Binding-site contacts:
Ligand atom C8 contacts residue THR133 of chain 1.D at 3.6 Å.
Ligand atom O7 contacts residue ASN169 of chain 1.D at 3.3 Å (h-bond).
Ligand atom O7 contacts residue THR133 of chain 1.D at 4.4 Å.
Ligand atom C7 contacts residue THR133 of chain 1.D at 4.5 Å.
Ligand atom C8 contacts residue SER167 of chain 1.D at 4.1 Å.
Ligand atom N2 contacts residue ASN135 of chain 1.D at 4.4 Å.
Ligand atom C3 contacts residue ASN169 of chain 1.D at 3.8 Å.
Ligand atom C1 contacts residue ASN169 of chain 1.D at 1.4 Å.
Ligand atom C8 contacts residue ASN135 of chain 1.D at 3.5 Å.
Ligand atom O5 contacts residue ASN169 of chain 1.D at 2.4 Å (h-bond).
Ligand atom C8 contacts residue PHE168 of chain 1.D at 4.3 Å (hydrophobic).
Ligand atom C2 contacts residue ASN169 of chain 1.D at 2.5 Å.
Ligand atom C7 contacts residue ASN135 of chain 1.D at 4.3 Å.
Ligand atom C5 contacts residue ASN169 of chain 1.D at 3.7 Å.
Ligand atom C8 contacts residue ASN169 of chain 1.D at 4.4 Å.
Ligand atom N2 contacts residue ASN169 of chain 1.D at 2.9 Å (h-bond).
Ligand atom C4 contacts residue ASN169 of chain 1.D at 4.2 Å.
Ligand atom C7 contacts residue ASN169 of chain 1.D at 3.3 Å.

Sequence of chain 1.D:
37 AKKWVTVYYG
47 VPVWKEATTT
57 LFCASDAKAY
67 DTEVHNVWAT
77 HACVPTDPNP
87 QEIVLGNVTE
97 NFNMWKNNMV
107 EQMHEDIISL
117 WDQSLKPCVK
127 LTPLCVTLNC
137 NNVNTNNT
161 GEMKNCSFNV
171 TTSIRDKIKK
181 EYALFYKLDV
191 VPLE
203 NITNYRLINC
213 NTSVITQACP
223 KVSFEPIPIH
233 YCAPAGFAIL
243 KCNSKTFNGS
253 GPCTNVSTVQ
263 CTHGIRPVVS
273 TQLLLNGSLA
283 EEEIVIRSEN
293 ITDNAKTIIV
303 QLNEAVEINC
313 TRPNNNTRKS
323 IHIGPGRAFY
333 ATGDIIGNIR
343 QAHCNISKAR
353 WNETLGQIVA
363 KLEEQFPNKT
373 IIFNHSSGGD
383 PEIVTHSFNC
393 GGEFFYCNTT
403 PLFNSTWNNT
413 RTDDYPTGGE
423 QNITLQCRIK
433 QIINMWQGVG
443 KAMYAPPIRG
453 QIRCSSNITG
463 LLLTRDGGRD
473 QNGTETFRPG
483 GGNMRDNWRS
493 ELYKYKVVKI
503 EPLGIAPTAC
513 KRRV

This small molecule binds to this protein.
Small molecule (SMILES): CC(=O)N[C@H]1[C@H](O[C@H]2[C@H](O)[C@@H](NC(C)=O)CO[C@@H]2CO)O[C@H](CO)[C@@H](O[C@@H]2O[C@H](CO)[C@@H](O)[C@H](O)[C@@H]2O)[C@@H]1O